Sequence of chain 1.F:
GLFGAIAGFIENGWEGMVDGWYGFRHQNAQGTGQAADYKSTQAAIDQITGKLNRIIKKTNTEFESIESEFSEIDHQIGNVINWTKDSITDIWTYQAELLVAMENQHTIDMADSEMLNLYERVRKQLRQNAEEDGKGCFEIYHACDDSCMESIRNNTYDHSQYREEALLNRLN

Sequence of chain 1.C:
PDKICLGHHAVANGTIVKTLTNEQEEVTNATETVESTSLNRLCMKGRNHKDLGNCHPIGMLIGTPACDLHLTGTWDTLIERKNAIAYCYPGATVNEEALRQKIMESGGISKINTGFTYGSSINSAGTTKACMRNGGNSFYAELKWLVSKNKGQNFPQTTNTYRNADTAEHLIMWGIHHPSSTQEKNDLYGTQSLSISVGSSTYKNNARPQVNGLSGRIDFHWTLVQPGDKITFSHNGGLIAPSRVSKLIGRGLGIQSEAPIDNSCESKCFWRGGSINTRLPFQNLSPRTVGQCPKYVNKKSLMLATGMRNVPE

The protein below binds the small molecule below.
Small molecule (SMILES): CC(=O)N[C@@H]1[C@@H](O)[C@H](O)[C@@H](CO)O[C@H]1O

Sequence of chain 1.D:
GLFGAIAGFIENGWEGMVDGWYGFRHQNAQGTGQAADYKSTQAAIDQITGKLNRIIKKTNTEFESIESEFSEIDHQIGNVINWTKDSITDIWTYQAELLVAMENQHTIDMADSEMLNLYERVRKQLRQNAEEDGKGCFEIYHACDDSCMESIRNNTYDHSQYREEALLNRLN

Binding-site contacts:
Ligand atom O5 contacts residue ASN82 of chain 1.F at 2.3 Å (h-bond).
Ligand atom C8 contacts residue GLU106 of chain 1.C at 4.0 Å.
Ligand atom O7 contacts residue ASN82 of chain 1.F at 3.9 Å.
Ligand atom C4 contacts residue ASN82 of chain 1.F at 4.2 Å.
Ligand atom C5 contacts residue ASN82 of chain 1.F at 3.6 Å.
Ligand atom C1 contacts residue ASN82 of chain 1.F at 1.4 Å.
Ligand atom C7 contacts residue GLU106 of chain 1.C at 3.6 Å.
Ligand atom O7 contacts residue GLU64 of chain 1.D at 3.8 Å.
Ligand atom O7 contacts residue GLU106 of chain 1.C at 3.0 Å (salt-bridge).
Ligand atom C8 contacts residue ASN79 of chain 1.F at 3.1 Å.
Ligand atom N2 contacts residue ASN79 of chain 1.F at 4.3 Å.
Ligand atom C7 contacts residue ASN82 of chain 1.F at 3.6 Å.
Ligand atom C3 contacts residue ASN82 of chain 1.F at 3.8 Å.
Ligand atom N2 contacts residue ASN82 of chain 1.F at 3.0 Å (h-bond).
Ligand atom C7 contacts residue ASN79 of chain 1.F at 3.2 Å.
Ligand atom O7 contacts residue ASN79 of chain 1.F at 3.0 Å (h-bond).
Ligand atom C8 contacts residue HIS75 of chain 1.F at 3.5 Å.
Ligand atom C2 contacts residue ASN82 of chain 1.F at 2.5 Å.